Sequence of chain 1.C:
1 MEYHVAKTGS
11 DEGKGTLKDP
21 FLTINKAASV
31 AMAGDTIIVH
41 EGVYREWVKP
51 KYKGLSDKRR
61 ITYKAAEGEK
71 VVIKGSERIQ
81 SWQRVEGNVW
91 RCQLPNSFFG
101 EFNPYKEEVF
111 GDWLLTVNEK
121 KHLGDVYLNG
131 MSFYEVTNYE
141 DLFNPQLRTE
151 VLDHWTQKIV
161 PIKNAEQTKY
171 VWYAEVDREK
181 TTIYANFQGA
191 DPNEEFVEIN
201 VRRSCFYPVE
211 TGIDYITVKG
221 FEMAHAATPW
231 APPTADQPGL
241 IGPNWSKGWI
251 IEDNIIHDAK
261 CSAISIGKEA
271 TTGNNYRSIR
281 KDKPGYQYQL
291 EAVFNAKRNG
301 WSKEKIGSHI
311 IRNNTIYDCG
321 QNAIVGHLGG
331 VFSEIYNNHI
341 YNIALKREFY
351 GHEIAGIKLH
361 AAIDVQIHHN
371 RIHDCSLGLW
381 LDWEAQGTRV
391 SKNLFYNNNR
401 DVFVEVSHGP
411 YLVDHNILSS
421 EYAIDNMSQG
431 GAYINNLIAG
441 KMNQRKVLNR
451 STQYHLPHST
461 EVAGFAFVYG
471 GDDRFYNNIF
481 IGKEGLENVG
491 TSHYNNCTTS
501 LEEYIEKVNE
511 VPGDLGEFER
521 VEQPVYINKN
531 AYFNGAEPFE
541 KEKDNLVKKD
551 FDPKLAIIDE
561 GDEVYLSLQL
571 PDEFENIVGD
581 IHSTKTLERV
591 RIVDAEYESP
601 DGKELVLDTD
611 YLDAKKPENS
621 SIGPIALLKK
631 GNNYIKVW

This protein binds this small molecule.
Small molecule (SMILES): O[C@@H]1[C@@H](O)[C@H](O)OC[C@H]1O

Sequence of chain 1.D:
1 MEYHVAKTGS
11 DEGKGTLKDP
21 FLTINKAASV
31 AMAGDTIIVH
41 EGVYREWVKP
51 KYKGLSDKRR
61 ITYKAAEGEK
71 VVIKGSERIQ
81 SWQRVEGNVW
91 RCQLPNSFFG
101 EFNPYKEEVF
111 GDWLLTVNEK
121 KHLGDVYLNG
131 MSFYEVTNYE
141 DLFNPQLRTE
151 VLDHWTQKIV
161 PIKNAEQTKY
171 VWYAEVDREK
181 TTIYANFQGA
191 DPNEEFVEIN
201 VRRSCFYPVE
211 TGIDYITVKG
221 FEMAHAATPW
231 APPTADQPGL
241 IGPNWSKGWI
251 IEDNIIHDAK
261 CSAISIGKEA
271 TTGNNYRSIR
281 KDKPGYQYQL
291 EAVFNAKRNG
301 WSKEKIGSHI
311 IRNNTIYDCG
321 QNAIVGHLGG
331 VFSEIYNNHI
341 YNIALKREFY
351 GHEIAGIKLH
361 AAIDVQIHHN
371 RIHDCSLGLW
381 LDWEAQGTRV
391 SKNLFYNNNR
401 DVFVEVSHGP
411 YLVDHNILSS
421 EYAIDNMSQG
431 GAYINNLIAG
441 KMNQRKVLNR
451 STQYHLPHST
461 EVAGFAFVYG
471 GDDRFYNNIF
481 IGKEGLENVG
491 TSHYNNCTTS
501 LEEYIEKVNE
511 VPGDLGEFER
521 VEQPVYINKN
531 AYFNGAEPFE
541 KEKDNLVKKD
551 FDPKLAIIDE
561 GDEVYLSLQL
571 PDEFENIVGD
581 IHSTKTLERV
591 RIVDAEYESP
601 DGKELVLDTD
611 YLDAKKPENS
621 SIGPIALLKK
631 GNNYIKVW

Binding-site contacts:
Ligand atom C1 contacts residue THR271 of chain 1.D at 4.1 Å.
Ligand atom O3 contacts residue ASN299 of chain 1.C at 3.0 Å (h-bond).
Ligand atom O3 contacts residue THR211 of chain 1.C at 3.7 Å.
Ligand atom O4 contacts residue ASN299 of chain 1.D at 1.9 Å (h-bond).
Ligand atom O1 contacts residue THR211 of chain 1.D at 3.7 Å.
Ligand atom C3 contacts residue ASN299 of chain 1.C at 4.0 Å.
Ligand atom C2 contacts residue THR211 of chain 1.D at 4.4 Å.
Ligand atom C5 contacts residue TRP245 of chain 1.D at 4.0 Å (hydrophobic).
Ligand atom C5 contacts residue THR211 of chain 1.D at 3.6 Å.
Ligand atom O4 contacts residue ASN299 of chain 1.C at 2.6 Å (h-bond).
Ligand atom C5 contacts residue ASN299 of chain 1.D at 3.4 Å.
Ligand atom O5 contacts residue THR211 of chain 1.D at 2.7 Å (h-bond).
Ligand atom O3 contacts residue TRP245 of chain 1.C at 4.1 Å.
Ligand atom O3 contacts residue ASN299 of chain 1.D at 4.1 Å.
Ligand atom C5 contacts residue GLU269 of chain 1.D at 3.7 Å.
Ligand atom C1 contacts residue GLU269 of chain 1.D at 3.6 Å.
Ligand atom C3 contacts residue THR211 of chain 1.C at 3.9 Å.
Ligand atom O3 contacts residue THR271 of chain 1.C at 4.4 Å.
Ligand atom C4 contacts residue ASN299 of chain 1.D at 3.3 Å.
Ligand atom O1 contacts residue GLU269 of chain 1.D at 4.3 Å.
Ligand atom C4 contacts residue ASN299 of chain 1.C at 3.3 Å.
Ligand atom O2 contacts residue THR211 of chain 1.C at 2.8 Å (h-bond).
Ligand atom C2 contacts residue THR271 of chain 1.C at 4.4 Å.
Ligand atom C1 contacts residue THR211 of chain 1.D at 3.8 Å.
Ligand atom O4 contacts residue THR271 of chain 1.D at 4.2 Å.
Ligand atom O2 contacts residue GLU269 of chain 1.C at 4.3 Å.
Ligand atom C4 contacts residue THR211 of chain 1.D at 4.3 Å.
Ligand atom O5 contacts residue GLU269 of chain 1.D at 3.7 Å.
Ligand atom C5 contacts residue THR271 of chain 1.D at 4.1 Å.
Ligand atom O2 contacts residue THR271 of chain 1.D at 4.1 Å.
Ligand atom C2 contacts residue THR271 of chain 1.D at 4.5 Å.
Ligand atom C3 contacts residue ASN299 of chain 1.D at 4.0 Å.
Ligand atom C3 contacts residue THR271 of chain 1.D at 4.1 Å.
Ligand atom C4 contacts residue THR271 of chain 1.D at 4.4 Å.
Ligand atom O3 contacts residue GLU269 of chain 1.C at 4.2 Å.
Ligand atom C2 contacts residue THR211 of chain 1.C at 3.9 Å.
Ligand atom C2 contacts residue GLU269 of chain 1.C at 4.3 Å.